Binding-site contacts:
Ligand atom P contacts residue PHE420 of chain 1.C at 4.2 Å.
Ligand atom N1 contacts residue GLY430 of chain 1.C at 2.9 Å (h-bond).
Ligand atom C6 contacts residue PRO201 of chain 1.C at 4.3 Å (hydrophobic).
Ligand atom O5' contacts residue HIS421 of chain 1.C at 3.0 Å (h-bond).
Ligand atom N9 contacts residue PRO422 of chain 1.C at 4.3 Å.
Ligand atom C5 contacts residue PRO422 of chain 1.C at 4.0 Å (hydrophobic).
Ligand atom N7 contacts residue HIS421 of chain 1.C at 4.0 Å.
Ligand atom O1P contacts residue HIS421 of chain 1.C at 4.1 Å.
Ligand atom N6 contacts residue PRO424 of chain 1.C at 4.1 Å.
Ligand atom C2 contacts residue VAL200 of chain 1.C at 4.4 Å (hydrophobic).
Ligand atom C5' contacts residue HIS421 of chain 1.C at 3.7 Å.
Ligand atom N1 contacts residue VAL200 of chain 1.C at 3.9 Å.
Ligand atom N7 contacts residue SER423 of chain 1.C at 4.0 Å.
Ligand atom N7 contacts residue PRO201 of chain 1.C at 4.1 Å.
Ligand atom C6 contacts residue VAL200 of chain 1.C at 4.2 Å (hydrophobic).
Ligand atom N6 contacts residue GLY430 of chain 1.C at 3.0 Å (h-bond).
Ligand atom C6 contacts residue SER423 of chain 1.C at 4.2 Å.
Ligand atom P contacts residue HIS421 of chain 1.C at 3.6 Å.
Ligand atom O5' contacts residue PRO422 of chain 1.C at 3.8 Å.
Ligand atom C8 contacts residue PRO201 of chain 1.C at 3.9 Å (hydrophobic).
Ligand atom C1' contacts residue PRO201 of chain 1.C at 4.3 Å (hydrophobic).
Ligand atom C2 contacts residue GLY430 of chain 1.C at 3.6 Å.
Ligand atom O5' contacts residue PHE420 of chain 1.C at 4.2 Å.
Ligand atom N9 contacts residue PRO201 of chain 1.C at 3.8 Å.
Ligand atom N6 contacts residue PRO422 of chain 1.C at 3.2 Å (h-bond).
Ligand atom N6 contacts residue SER423 of chain 1.C at 3.5 Å.
Ligand atom C6 contacts residue PRO422 of chain 1.C at 3.4 Å (hydrophobic).
Ligand atom N3 contacts residue PRO201 of chain 1.C at 4.0 Å.
Ligand atom O4' contacts residue HIS421 of chain 1.C at 4.2 Å.
Ligand atom C5 contacts residue PRO201 of chain 1.C at 4.0 Å (hydrophobic).
Ligand atom N3 contacts residue PRO422 of chain 1.C at 4.4 Å.
Ligand atom C8 contacts residue HIS421 of chain 1.C at 3.8 Å.
Ligand atom N6 contacts residue PHE429 of chain 1.C at 4.1 Å.
Ligand atom C6 contacts residue GLY430 of chain 1.C at 3.9 Å.
Ligand atom N1 contacts residue PRO422 of chain 1.C at 3.6 Å.
Ligand atom C4 contacts residue PRO422 of chain 1.C at 4.2 Å (hydrophobic).
Ligand atom O1P contacts residue HIS419 of chain 1.C at 4.3 Å.
Ligand atom C4 contacts residue PRO201 of chain 1.C at 3.9 Å (hydrophobic).
Ligand atom C2 contacts residue PRO201 of chain 1.C at 4.2 Å (hydrophobic).
Ligand atom C3' contacts residue PRO422 of chain 1.C at 3.7 Å (hydrophobic).

A protein and the small-molecule ligand that binds it are described below.
Small molecule (SMILES): Nc1ncnc2c1ncn2[C@H]1C[C@H](O)[C@@H](COP(=O)(O)O)O1

Sequence of chain 1.C:
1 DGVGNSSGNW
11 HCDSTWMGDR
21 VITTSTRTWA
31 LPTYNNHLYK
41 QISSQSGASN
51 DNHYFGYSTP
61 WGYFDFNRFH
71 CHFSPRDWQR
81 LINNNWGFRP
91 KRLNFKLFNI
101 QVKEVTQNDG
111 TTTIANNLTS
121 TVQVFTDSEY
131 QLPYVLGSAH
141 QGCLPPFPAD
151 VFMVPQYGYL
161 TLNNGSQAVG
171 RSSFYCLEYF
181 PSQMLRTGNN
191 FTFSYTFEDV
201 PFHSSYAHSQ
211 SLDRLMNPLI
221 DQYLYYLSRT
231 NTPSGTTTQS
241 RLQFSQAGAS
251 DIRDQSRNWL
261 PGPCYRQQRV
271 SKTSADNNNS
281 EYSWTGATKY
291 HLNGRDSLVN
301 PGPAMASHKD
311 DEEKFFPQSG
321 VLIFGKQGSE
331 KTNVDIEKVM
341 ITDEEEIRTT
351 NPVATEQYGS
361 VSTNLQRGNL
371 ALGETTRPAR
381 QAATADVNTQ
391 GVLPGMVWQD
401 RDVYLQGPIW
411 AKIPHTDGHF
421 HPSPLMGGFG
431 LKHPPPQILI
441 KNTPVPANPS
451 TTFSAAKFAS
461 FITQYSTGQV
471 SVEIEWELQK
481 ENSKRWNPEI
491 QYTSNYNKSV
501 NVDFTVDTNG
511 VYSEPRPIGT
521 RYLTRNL